The small molecule below binds the protein below.
Small molecule (SMILES): O=C(O)Cn1ccc2ccccc21

Sequence of chain 2.B:
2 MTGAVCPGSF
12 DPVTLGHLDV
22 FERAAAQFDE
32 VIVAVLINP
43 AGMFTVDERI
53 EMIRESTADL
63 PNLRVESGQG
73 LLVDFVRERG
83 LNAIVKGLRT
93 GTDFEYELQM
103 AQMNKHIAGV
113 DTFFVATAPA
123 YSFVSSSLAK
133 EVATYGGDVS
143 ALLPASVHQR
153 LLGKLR

Binding-site contacts:
Ligand atom N07 contacts residue GLY89 of chain 2.B at 3.5 Å (h-bond).
Ligand atom C04 contacts residue HIS18 of chain 2.B at 4.0 Å.
Ligand atom C04 contacts residue GLY89 of chain 2.B at 3.7 Å.
Ligand atom C05 contacts residue VAL21 of chain 2.B at 4.0 Å (hydrophobic).
Ligand atom C02 contacts residue PRO8 of chain 2.B at 3.4 Å (hydrophobic).
Ligand atom C11 contacts residue ARG91 of chain 2.B at 3.4 Å.
Ligand atom C04 contacts residue PHE22 of chain 2.B at 4.3 Å (hydrophobic).
Ligand atom C06 contacts residue GLY89 of chain 2.B at 3.5 Å.
Ligand atom C01 contacts residue HIS18 of chain 2.B at 4.2 Å.
Ligand atom C02 contacts residue GLY89 of chain 2.B at 3.6 Å.
Ligand atom C02 contacts residue PHE11 of chain 2.B at 4.4 Å (hydrophobic).
Ligand atom C05 contacts residue HIS18 of chain 2.B at 3.5 Å.
Ligand atom C05 contacts residue GLY17 of chain 2.B at 4.4 Å.
Ligand atom C09 contacts residue HIS18 of chain 2.B at 3.6 Å.
Ligand atom C10 contacts residue ARG91 of chain 2.B at 4.0 Å.
Ligand atom C01 contacts residue GLY89 of chain 2.B at 3.5 Å.
Ligand atom C04 contacts residue VAL21 of chain 2.B at 3.5 Å (hydrophobic).
Ligand atom O13 contacts residue HIS18 of chain 2.B at 3.0 Å (h-bond).
Ligand atom C10 contacts residue THR94 of chain 2.B at 4.5 Å.
Ligand atom C08 contacts residue GLY17 of chain 2.B at 4.2 Å.
Ligand atom C03 contacts residue VAL21 of chain 2.B at 4.2 Å (hydrophobic).
Ligand atom C02 contacts residue LYS88 of chain 2.B at 4.3 Å.
Ligand atom C03 contacts residue VAL87 of chain 2.B at 4.4 Å (hydrophobic).
Ligand atom C09 contacts residue VAL21 of chain 2.B at 3.5 Å (hydrophobic).
Ligand atom O12 contacts residue ARG91 of chain 2.B at 2.8 Å (salt-bridge).
Ligand atom C10 contacts residue GLY89 of chain 2.B at 3.3 Å.
Ligand atom N07 contacts residue HIS18 of chain 2.B at 3.9 Å.
Ligand atom C03 contacts residue PHE11 of chain 2.B at 4.2 Å (hydrophobic).
Ligand atom C03 contacts residue GLY89 of chain 2.B at 3.8 Å.
Ligand atom C03 contacts residue PRO8 of chain 2.B at 4.1 Å (hydrophobic).
Ligand atom C09 contacts residue GLY17 of chain 2.B at 3.3 Å.
Ligand atom C08 contacts residue HIS18 of chain 2.B at 3.9 Å.
Ligand atom C08 contacts residue GLY89 of chain 2.B at 3.8 Å.
Ligand atom C05 contacts residue GLY89 of chain 2.B at 3.5 Å.
Ligand atom C01 contacts residue PRO8 of chain 2.B at 4.3 Å (hydrophobic).
Ligand atom C03 contacts residue PHE22 of chain 2.B at 4.3 Å (hydrophobic).
Ligand atom O13 contacts residue ARG91 of chain 2.B at 3.7 Å.
Ligand atom C11 contacts residue HIS18 of chain 2.B at 4.0 Å.
Ligand atom C06 contacts residue HIS18 of chain 2.B at 3.7 Å.
Ligand atom C09 contacts residue GLY89 of chain 2.B at 3.8 Å.